Sequence of chain 1.A:
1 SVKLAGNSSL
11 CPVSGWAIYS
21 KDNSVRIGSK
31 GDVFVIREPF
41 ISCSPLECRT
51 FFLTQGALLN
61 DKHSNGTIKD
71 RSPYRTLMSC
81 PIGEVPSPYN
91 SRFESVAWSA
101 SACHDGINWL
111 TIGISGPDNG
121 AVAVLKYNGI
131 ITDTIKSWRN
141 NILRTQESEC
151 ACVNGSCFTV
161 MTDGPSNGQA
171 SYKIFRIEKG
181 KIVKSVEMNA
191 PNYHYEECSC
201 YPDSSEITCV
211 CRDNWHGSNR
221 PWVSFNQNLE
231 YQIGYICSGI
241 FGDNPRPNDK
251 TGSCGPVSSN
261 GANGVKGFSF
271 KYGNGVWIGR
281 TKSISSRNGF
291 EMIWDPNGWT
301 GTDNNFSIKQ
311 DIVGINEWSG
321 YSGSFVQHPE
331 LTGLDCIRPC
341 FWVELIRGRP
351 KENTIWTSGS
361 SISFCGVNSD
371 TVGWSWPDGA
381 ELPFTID

Binding-site contacts:
Ligand atom C8 contacts residue ASN65 of chain 1.A at 4.4 Å.
Ligand atom C7 contacts residue ASN65 of chain 1.A at 3.2 Å.
Ligand atom C7 contacts residue ILE355 of chain 1.A at 4.1 Å (hydrophobic).
Ligand atom C1 contacts residue ASN65 of chain 1.A at 1.4 Å.
Ligand atom C3 contacts residue ASN65 of chain 1.A at 3.7 Å.
Ligand atom C2 contacts residue ASN65 of chain 1.A at 2.4 Å.
Ligand atom O7 contacts residue LYS62 of chain 1.A at 3.8 Å.
Ligand atom C1 contacts residue ILE355 of chain 1.A at 4.5 Å (hydrophobic).
Ligand atom C5 contacts residue ASN65 of chain 1.A at 3.6 Å.
Ligand atom C8 contacts residue LYS62 of chain 1.A at 3.8 Å.
Ligand atom C4 contacts residue ASN65 of chain 1.A at 4.2 Å.
Ligand atom C8 contacts residue ILE386 of chain 1.A at 3.8 Å (hydrophobic).
Ligand atom O5 contacts residue ASN65 of chain 1.A at 2.4 Å (h-bond).
Ligand atom C8 contacts residue ILE355 of chain 1.A at 3.7 Å (hydrophobic).
Ligand atom C7 contacts residue LYS62 of chain 1.A at 4.3 Å.
Ligand atom N2 contacts residue ILE355 of chain 1.A at 4.0 Å.
Ligand atom O7 contacts residue ASN65 of chain 1.A at 3.1 Å (h-bond).
Ligand atom N2 contacts residue ASN65 of chain 1.A at 2.9 Å (h-bond).

The small molecule below binds the protein below.
Small molecule (SMILES): CC(=O)N[C@H]1[C@H](O[C@H]2[C@H](O)[C@@H](NC(C)=O)CO[C@@H]2CO)O[C@H](CO)[C@@H](O[C@@H]2O[C@H](CO)[C@@H](O)[C@H](O)[C@@H]2O)[C@@H]1O